Sequence of chain 2.A:
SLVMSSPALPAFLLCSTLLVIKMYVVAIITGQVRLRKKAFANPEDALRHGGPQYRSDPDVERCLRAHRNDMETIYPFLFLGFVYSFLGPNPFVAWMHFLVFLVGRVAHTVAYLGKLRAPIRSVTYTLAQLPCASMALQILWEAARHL

This small molecule binds to this protein.
Small molecule (SMILES): Cc1cccc2ccc(N3CC[C@H](C(=O)N[C@H]4CCO[C@H](CO)C4)C(C)(C)C3)nc12

Binding-site contacts:
Ligand atom C4 contacts residue THR133 of chain 2.A at 3.8 Å.
Ligand atom C15 contacts residue GSH1 of chain 2.C at 4.0 Å.
Ligand atom C15 contacts residue ALA33 of chain 3.A at 3.9 Å (hydrophobic).
Ligand atom C12 contacts residue SER129 of chain 2.A at 3.9 Å.
Ligand atom C7 contacts residue TYR30 of chain 3.A at 3.8 Å (hydrophobic).
Ligand atom C7 contacts residue GLN136 of chain 2.A at 3.8 Å.
Ligand atom C contacts residue TYR132 of chain 2.A at 3.6 Å (hydrophobic).
Ligand atom C10 contacts residue TYR132 of chain 2.A at 3.7 Å (hydrophobic).
Ligand atom C6 contacts residue GLN136 of chain 2.A at 3.7 Å.
Ligand atom C9 contacts residue TYR132 of chain 2.A at 3.7 Å (hydrophobic).
Ligand atom O2 contacts residue HIS55 of chain 3.A at 2.8 Å (h-bond).
Ligand atom C21 contacts residue GSH1 of chain 2.C at 3.6 Å.
Ligand atom O2 contacts residue ARG54 of chain 3.A at 3.6 Å (salt-bridge).
Ligand atom C19 contacts residue LEU41 of chain 3.A at 3.6 Å (hydrophobic).
Ligand atom C9 contacts residue TYR30 of chain 3.A at 3.6 Å (hydrophobic).
Ligand atom C1 contacts residue ILE34 of chain 3.A at 4.0 Å (hydrophobic).
Ligand atom N2 contacts residue GLY37 of chain 3.A at 3.9 Å.
Ligand atom C5 contacts residue GLN136 of chain 2.A at 3.6 Å.
Ligand atom O1 contacts residue HIS55 of chain 3.A at 3.8 Å.
Ligand atom C18 contacts residue GLY37 of chain 3.A at 3.8 Å.
Ligand atom N contacts residue TYR132 of chain 2.A at 3.4 Å.
Ligand atom C8 contacts residue ILE34 of chain 3.A at 3.9 Å (hydrophobic).
Ligand atom O contacts residue GLY37 of chain 3.A at 3.3 Å.
Ligand atom O1 contacts residue SER129 of chain 2.A at 4.0 Å.
Ligand atom C16 contacts residue TYR132 of chain 2.A at 3.5 Å (hydrophobic).
Ligand atom N2 contacts residue GSH1 of chain 2.C at 3.5 Å (h-bond).
Ligand atom C17 contacts residue GLY37 of chain 3.A at 3.6 Å.
Ligand atom C9 contacts residue GLN136 of chain 2.A at 3.8 Å.
Ligand atom C9 contacts residue ALA33 of chain 3.A at 3.9 Å (hydrophobic).
Ligand atom C20 contacts residue SER129 of chain 2.A at 3.7 Å.
Ligand atom C10 contacts residue THR133 of chain 2.A at 3.4 Å.
Ligand atom C8 contacts residue GLN136 of chain 2.A at 3.8 Å.
Ligand atom O2 contacts residue LEU41 of chain 3.A at 3.9 Å.
Ligand atom C23 contacts residue HIS55 of chain 3.A at 3.8 Å.
Ligand atom N1 contacts residue TYR132 of chain 2.A at 3.5 Å.
Ligand atom C12 contacts residue THR133 of chain 2.A at 4.0 Å.
Ligand atom C2 contacts residue GLN136 of chain 2.A at 3.7 Å.
Ligand atom C18 contacts residue LEU41 of chain 3.A at 4.0 Å (hydrophobic).
Ligand atom N contacts residue ILE34 of chain 3.A at 3.8 Å.
Ligand atom C1 contacts residue GLN136 of chain 2.A at 3.9 Å.

Sequence of chain 3.A:
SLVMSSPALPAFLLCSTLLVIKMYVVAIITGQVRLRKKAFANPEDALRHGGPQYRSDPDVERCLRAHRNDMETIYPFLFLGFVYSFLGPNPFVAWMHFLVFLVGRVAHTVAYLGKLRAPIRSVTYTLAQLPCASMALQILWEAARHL